The small molecule below binds the protein below.
Small molecule (SMILES): Nc1ccn([C@@H]2O[C@H](CO[P](=O)(O)O[C@H]3[C@@H](O)[C@H](n4ccc(=O)[nH]c4=O)O[C@@H]3CO[P](=O)(O)O[C@H]3[C@@H](O)[C@H](n4ccc(N)nc4=O)O[C@@H]3CO[P](=O)(O)O[C@H]3[C@@H](O)[C@H](n4ccc(=O)[nH]c4=O)O[C@@H]3CO[P](=O)(O)O[C@H]3[C@@H](O)[C@H](n4cnc5c(=O)nc(N)[nH]c54)O[C@@H]3CO[P](=O)(O)O[C@H]3[C@@H](O)[C@H](n4cnc5c(N)ncnc54)O[C@@H]3CO)[C@@H](O)[C@H]2O)c(=O)n1

Binding-site contacts:
Ligand atom C1' contacts residue ARG180 of chain 1.C at 3.7 Å.
Ligand atom C2 contacts residue ARG180 of chain 1.C at 3.6 Å.
Ligand atom N7 contacts residue ILE350 of chain 1.C at 3.8 Å.
Ligand atom O2' contacts residue MET125 of chain 1.C at 3.6 Å.
Ligand atom C4' contacts residue SER126 of chain 1.C at 3.4 Å.
Ligand atom C8 contacts residue ILE350 of chain 1.C at 4.1 Å (hydrophobic).
Ligand atom C6 contacts residue ILE350 of chain 1.C at 3.8 Å (hydrophobic).
Ligand atom C4 contacts residue VAL192 of chain 1.C at 3.9 Å (hydrophobic).
Ligand atom O4' contacts residue ARG180 of chain 1.C at 4.0 Å.
Ligand atom N1 contacts residue VAL192 of chain 1.C at 4.0 Å.
Ligand atom O3' contacts residue MET125 of chain 1.C at 4.3 Å.
Ligand atom OP1 contacts residue SER126 of chain 1.C at 2.8 Å (h-bond).
Ligand atom OP1 contacts residue THR124 of chain 1.C at 3.8 Å.
Ligand atom C5' contacts residue THR124 of chain 1.C at 3.5 Å.
Ligand atom C4 contacts residue ILE350 of chain 1.C at 4.2 Å (hydrophobic).
Ligand atom C5' contacts residue SER126 of chain 1.C at 3.9 Å.
Ligand atom O2' contacts residue ARG180 of chain 1.C at 3.9 Å.
Ligand atom C3' contacts residue SER126 of chain 1.C at 4.3 Å.
Ligand atom C1' contacts residue PRO190 of chain 1.C at 3.9 Å (hydrophobic).
Ligand atom C5 contacts residue ILE350 of chain 1.C at 3.6 Å (hydrophobic).
Ligand atom O4' contacts residue SER126 of chain 1.C at 4.3 Å.
Ligand atom O2 contacts residue GLU113 of chain 1.C at 4.2 Å.
Ligand atom O2' contacts residue SER126 of chain 1.C at 3.6 Å (h-bond).
Ligand atom C8 contacts residue PRO190 of chain 1.C at 4.2 Å (hydrophobic).
Ligand atom O3' contacts residue THR124 of chain 1.C at 4.2 Å.
Ligand atom O2' contacts residue THR124 of chain 1.C at 4.1 Å.
Ligand atom N9 contacts residue PRO190 of chain 1.C at 4.1 Å.
Ligand atom OP1 contacts residue LYS73 of chain 1.C at 4.1 Å.
Ligand atom C2 contacts residue VAL192 of chain 1.C at 3.7 Å (hydrophobic).
Ligand atom P contacts residue SER126 of chain 1.C at 3.7 Å.
Ligand atom N3 contacts residue VAL192 of chain 1.C at 3.4 Å.
Ligand atom N6 contacts residue ILE350 of chain 1.C at 4.0 Å.
Ligand atom N6 contacts residue THR349 of chain 1.C at 3.9 Å.
Ligand atom C4' contacts residue PRO190 of chain 1.C at 4.3 Å (hydrophobic).
Ligand atom N3 contacts residue ARG180 of chain 1.C at 4.0 Å.
Ligand atom OP1 contacts residue THR124 of chain 1.C at 4.0 Å.
Ligand atom C4' contacts residue THR124 of chain 1.C at 3.6 Å.
Ligand atom O3' contacts residue SER126 of chain 1.C at 3.3 Å.
Ligand atom O4' contacts residue THR124 of chain 1.C at 4.3 Å.
Ligand atom O4' contacts residue PRO190 of chain 1.C at 3.2 Å.

Sequence of chain 1.C:
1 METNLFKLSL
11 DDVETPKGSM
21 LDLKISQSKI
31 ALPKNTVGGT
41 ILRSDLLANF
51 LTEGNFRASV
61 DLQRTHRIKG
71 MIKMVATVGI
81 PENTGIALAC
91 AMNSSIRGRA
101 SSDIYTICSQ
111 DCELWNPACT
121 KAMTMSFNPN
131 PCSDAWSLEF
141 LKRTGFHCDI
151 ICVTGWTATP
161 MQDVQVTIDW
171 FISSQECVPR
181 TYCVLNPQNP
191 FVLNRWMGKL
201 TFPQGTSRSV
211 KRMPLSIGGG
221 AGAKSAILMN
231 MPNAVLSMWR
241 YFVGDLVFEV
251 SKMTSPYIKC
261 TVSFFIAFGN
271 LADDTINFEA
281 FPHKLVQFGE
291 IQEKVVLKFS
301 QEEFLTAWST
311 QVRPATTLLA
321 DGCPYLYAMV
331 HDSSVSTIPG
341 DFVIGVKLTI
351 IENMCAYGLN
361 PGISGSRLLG